Binding-site contacts:
Ligand atom O6 contacts residue GLY314 of chain 1.E at 3.6 Å.
Ligand atom N7 contacts residue MET288 of chain 1.E at 2.9 Å (h-bond).
Ligand atom O1P contacts residue GLY240 of chain 1.E at 2.9 Å (h-bond).
Ligand atom O6 contacts residue MET288 of chain 1.E at 3.1 Å (h-bond).
Ligand atom O3P contacts residue LEU260 of chain 1.E at 3.6 Å.
Ligand atom N1 contacts residue GLU313 of chain 1.E at 2.8 Å (salt-bridge).
Ligand atom C8 contacts residue ILE204 of chain 1.E at 3.6 Å (hydrophobic).
Ligand atom O6 contacts residue GLY289 of chain 1.E at 2.5 Å (h-bond).
Ligand atom O3' contacts residue ASP238 of chain 1.E at 2.4 Å (salt-bridge).
Ligand atom C5 contacts residue MET288 of chain 1.E at 3.6 Å (hydrophobic).
Ligand atom N7 contacts residue ILE204 of chain 1.E at 3.5 Å.
Ligand atom C5' contacts residue TYR285 of chain 1.E at 3.6 Å (hydrophobic).
Ligand atom O3P contacts residue SER262 of chain 1.E at 3.3 Å (h-bond).
Ligand atom O6 contacts residue GLY287 of chain 1.E at 3.2 Å.
Ligand atom O2P contacts residue SER203 of chain 1.E at 2.7 Å (h-bond).
Ligand atom C2' contacts residue ASP238 of chain 1.E at 3.6 Å.
Ligand atom O5' contacts residue GLY202 of chain 1.E at 3.3 Å.
Ligand atom N1 contacts residue 8LA1 of chain 1.Z at 3.5 Å.
Ligand atom O1P contacts residue GLY202 of chain 1.E at 3.5 Å.
Ligand atom O4' contacts residue GLY202 of chain 1.E at 3.6 Å.
Ligand atom C5 contacts residue ILE204 of chain 1.E at 3.7 Å (hydrophobic).
Ligand atom O2' contacts residue ASP238 of chain 1.E at 2.7 Å (salt-bridge).
Ligand atom C2 contacts residue GLU313 of chain 1.E at 3.3 Å.
Ligand atom O1P contacts residue SER203 of chain 1.E at 2.8 Å (h-bond).
Ligand atom O3' contacts residue ALA73 of chain 1.E at 3.6 Å.
Ligand atom O2P contacts residue SER262 of chain 1.E at 3.1 Å (h-bond).
Ligand atom O2P contacts residue TYR285 of chain 1.E at 3.0 Å (h-bond).
Ligand atom O3P contacts residue GLY261 of chain 1.E at 2.6 Å (h-bond).
Ligand atom C2 contacts residue CYS205 of chain 1.E at 3.3 Å (hydrophobic).
Ligand atom C6 contacts residue GLY289 of chain 1.E at 3.3 Å.
Ligand atom C2 contacts residue 8LA1 of chain 1.Z at 3.2 Å.
Ligand atom C8 contacts residue MET75 of chain 1.E at 3.5 Å (hydrophobic).
Ligand atom O5' contacts residue GLY239 of chain 1.E at 3.3 Å.
Ligand atom C3' contacts residue ASP238 of chain 1.E at 3.3 Å.
Ligand atom N3 contacts residue CYS205 of chain 1.E at 3.5 Å.
Ligand atom P contacts residue SER203 of chain 1.E at 3.5 Å.
Ligand atom N7 contacts residue GLY287 of chain 1.E at 3.4 Å.
Ligand atom O2' contacts residue ASN177 of chain 1.E at 3.6 Å (h-bond).
Ligand atom C4' contacts residue ASP238 of chain 1.E at 3.5 Å.
Ligand atom O3' contacts residue MET259 of chain 1.E at 3.6 Å (h-bond).

Sequence of chain 1.E:
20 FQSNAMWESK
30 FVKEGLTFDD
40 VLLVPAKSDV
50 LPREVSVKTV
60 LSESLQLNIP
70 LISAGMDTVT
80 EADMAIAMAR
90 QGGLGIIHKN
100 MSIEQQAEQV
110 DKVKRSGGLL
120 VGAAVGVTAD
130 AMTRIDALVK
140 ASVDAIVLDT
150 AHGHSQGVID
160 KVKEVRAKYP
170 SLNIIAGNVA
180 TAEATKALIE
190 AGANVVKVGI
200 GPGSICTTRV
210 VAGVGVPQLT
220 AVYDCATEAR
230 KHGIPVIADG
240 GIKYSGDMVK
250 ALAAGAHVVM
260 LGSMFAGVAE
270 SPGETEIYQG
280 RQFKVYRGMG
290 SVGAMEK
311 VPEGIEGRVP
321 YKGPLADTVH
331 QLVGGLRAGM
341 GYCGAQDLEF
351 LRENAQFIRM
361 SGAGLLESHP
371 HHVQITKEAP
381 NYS

A small-molecule ligand and the protein it binds are described below.
Small molecule (SMILES): O=c1[nH]cnc2c1ncn2[C@@H]1O[C@H](COP(=O)(O)O)[C@@H](O)[C@H]1O